Binding-site contacts:
Ligand atom O02 contacts residue LEU35 of chain 1.A at 3.7 Å.
Ligand atom C12 contacts residue ASN36 of chain 1.A at 3.1 Å.
Ligand atom O01 contacts residue ARG83 of chain 1.A at 2.9 Å (salt-bridge).
Ligand atom C11 contacts residue ASN36 of chain 1.A at 3.5 Å.
Ligand atom C03 contacts residue PHE95 of chain 1.A at 3.8 Å (hydrophobic).
Ligand atom C13 contacts residue ASN36 of chain 1.A at 3.8 Å.
Ligand atom O02 contacts residue ASN36 of chain 1.A at 2.9 Å (h-bond).
Ligand atom O05 contacts residue PHE221 of chain 1.A at 3.5 Å.
Ligand atom C21 contacts residue MET32 of chain 1.A at 3.8 Å (hydrophobic).
Ligand atom C18 contacts residue ASN36 of chain 1.A at 3.5 Å.
Ligand atom C19 contacts residue TRP72 of chain 1.A at 3.8 Å (hydrophobic).
Ligand atom C18 contacts residue MET73 of chain 1.A at 3.9 Å (hydrophobic).
Ligand atom C11 contacts residue LEU35 of chain 1.A at 3.6 Å (hydrophobic).
Ligand atom O05 contacts residue ASN36 of chain 1.A at 3.1 Å (h-bond).
Ligand atom O04 contacts residue THR211 of chain 1.A at 3.3 Å (h-bond).
Ligand atom C21 contacts residue THR211 of chain 1.A at 3.8 Å.
Ligand atom C21 contacts residue ASN36 of chain 1.A at 3.7 Å.
Ligand atom C02 contacts residue GLN42 of chain 1.A at 3.2 Å.
Ligand atom O05 contacts residue THR211 of chain 1.A at 2.8 Å (h-bond).
Ligand atom C22 contacts residue MET118 of chain 1.A at 3.8 Å (hydrophobic).
Ligand atom O01 contacts residue PHE95 of chain 1.A at 3.6 Å.
Ligand atom C23 contacts residue GLN114 of chain 1.A at 3.8 Å.
Ligand atom C23 contacts residue MET111 of chain 1.A at 3.7 Å (hydrophobic).
Ligand atom C23 contacts residue MET118 of chain 1.A at 3.8 Å (hydrophobic).
Ligand atom C05 contacts residue MET76 of chain 1.A at 3.8 Å (hydrophobic).
Ligand atom C16 contacts residue PHE207 of chain 1.A at 3.8 Å (hydrophobic).
Ligand atom C19 contacts residue MET76 of chain 1.A at 3.8 Å (hydrophobic).
Ligand atom O06 contacts residue GLN114 of chain 1.A at 3.7 Å.
Ligand atom O06 contacts residue MET118 of chain 1.A at 3.6 Å.
Ligand atom O06 contacts residue PHE207 of chain 1.A at 3.6 Å.
Ligand atom O01 contacts residue GLN42 of chain 1.A at 3.0 Å (h-bond).
Ligand atom C01 contacts residue GLY39 of chain 1.A at 3.6 Å.
Ligand atom C04 contacts residue MET76 of chain 1.A at 3.8 Å (hydrophobic).
Ligand atom O05 contacts residue VAL219 of chain 1.A at 3.5 Å.
Ligand atom O04 contacts residue PHE207 of chain 1.A at 3.4 Å.
Ligand atom C01 contacts residue LEU35 of chain 1.A at 3.5 Å (hydrophobic).
Ligand atom C12 contacts residue LEU35 of chain 1.A at 3.8 Å (hydrophobic).
Ligand atom C03 contacts residue GLN42 of chain 1.A at 3.1 Å.
Ligand atom O04 contacts residue CYS208 of chain 1.A at 3.0 Å.
Ligand atom C07 contacts residue MET73 of chain 1.A at 3.8 Å (hydrophobic).

A protein and the small-molecule ligand that binds it are described below.
Small molecule (SMILES): CC1=N[C@]2(C(=O)CO)[C@@H](C[C@H]3[C@@H]4CCC5=CC(=O)C=C[C@]5(C)[C@H]4[C@@H](O)C[C@@]32C)O1

Sequence of chain 1.A:
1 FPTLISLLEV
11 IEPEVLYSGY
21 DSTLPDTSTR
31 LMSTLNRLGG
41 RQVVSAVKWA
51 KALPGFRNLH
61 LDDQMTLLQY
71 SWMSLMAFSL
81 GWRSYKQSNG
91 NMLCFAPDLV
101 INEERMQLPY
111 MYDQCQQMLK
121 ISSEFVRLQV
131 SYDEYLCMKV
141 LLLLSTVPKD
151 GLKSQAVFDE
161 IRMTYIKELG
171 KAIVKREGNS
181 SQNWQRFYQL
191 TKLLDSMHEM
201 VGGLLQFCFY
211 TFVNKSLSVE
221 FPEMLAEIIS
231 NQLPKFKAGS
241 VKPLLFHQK